Sequence of chain 1.A:
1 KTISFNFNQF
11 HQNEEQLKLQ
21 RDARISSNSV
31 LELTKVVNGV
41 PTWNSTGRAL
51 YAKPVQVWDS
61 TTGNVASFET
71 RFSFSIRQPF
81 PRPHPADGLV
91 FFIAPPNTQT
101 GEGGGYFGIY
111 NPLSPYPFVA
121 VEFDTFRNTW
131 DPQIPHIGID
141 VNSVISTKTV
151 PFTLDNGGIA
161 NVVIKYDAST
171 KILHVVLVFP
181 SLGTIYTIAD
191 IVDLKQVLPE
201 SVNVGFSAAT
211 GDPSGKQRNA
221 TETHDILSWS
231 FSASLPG

Binding-site contacts:
Ligand atom C5 contacts residue ASP212 of chain 1.A at 4.4 Å.
Ligand atom C2 contacts residue ASP212 of chain 1.A at 4.1 Å.
Ligand atom O4 contacts residue GLY104 of chain 1.A at 4.0 Å.
Ligand atom C5 contacts residue PHE126 of chain 1.A at 3.7 Å (hydrophobic).
Ligand atom O6 contacts residue GLY215 of chain 1.A at 3.7 Å.
Ligand atom C3 contacts residue ASN128 of chain 1.A at 3.8 Å.
Ligand atom O4 contacts residue ASP212 of chain 1.A at 3.0 Å (salt-bridge).
Ligand atom O3 contacts residue GLY104 of chain 1.A at 3.6 Å.
Ligand atom C6 contacts residue GLY215 of chain 1.A at 4.4 Å.
Ligand atom O6 contacts residue GLN217 of chain 1.A at 4.4 Å.
Ligand atom C3 contacts residue PHE126 of chain 1.A at 3.4 Å (hydrophobic).
Ligand atom O5 contacts residue ASP212 of chain 1.A at 4.0 Å.
Ligand atom C3 contacts residue ASP87 of chain 1.A at 3.5 Å.
Ligand atom C4 contacts residue PHE126 of chain 1.A at 3.5 Å (hydrophobic).
Ligand atom O2 contacts residue ASN128 of chain 1.A at 3.5 Å (h-bond).
Ligand atom C1 contacts residue SER214 of chain 1.A at 4.3 Å.
Ligand atom O5 contacts residue GLY215 of chain 1.A at 3.8 Å.
Ligand atom C6 contacts residue ASP212 of chain 1.A at 4.1 Å.
Ligand atom C6 contacts residue GLY211 of chain 1.A at 4.2 Å.
Ligand atom O3 contacts residue PHE126 of chain 1.A at 3.8 Å.
Ligand atom O3 contacts residue ASP87 of chain 1.A at 2.7 Å (salt-bridge).
Ligand atom O6 contacts residue ALA220 of chain 1.A at 4.0 Å.
Ligand atom C6 contacts residue ALA220 of chain 1.A at 4.0 Å (hydrophobic).
Ligand atom C1 contacts residue ASP212 of chain 1.A at 4.2 Å.
Ligand atom O4 contacts residue GLY211 of chain 1.A at 3.6 Å.
Ligand atom O4 contacts residue ASP87 of chain 1.A at 2.9 Å (salt-bridge).
Ligand atom C3 contacts residue GLY105 of chain 1.A at 4.1 Å.
Ligand atom C6 contacts residue PHE126 of chain 1.A at 4.3 Å (hydrophobic).
Ligand atom C4 contacts residue ASP212 of chain 1.A at 4.3 Å.
Ligand atom O3 contacts residue ASN128 of chain 1.A at 3.2 Å (h-bond).
Ligand atom C4 contacts residue ASP87 of chain 1.A at 3.3 Å.
Ligand atom O6 contacts residue PHE126 of chain 1.A at 4.4 Å.
Ligand atom O3 contacts residue THR129 of chain 1.A at 4.1 Å.
Ligand atom O3 contacts residue GLY105 of chain 1.A at 2.8 Å (h-bond).
Ligand atom C6 contacts residue GLY215 of chain 1.A at 4.2 Å.
Ligand atom C6 contacts residue HIS84 of chain 1.A at 4.1 Å.
Ligand atom O4 contacts residue ALA86 of chain 1.A at 4.3 Å.
Ligand atom O6 contacts residue HIS84 of chain 1.A at 3.2 Å (h-bond).
Ligand atom O6 contacts residue PHE126 of chain 1.A at 4.2 Å.
Ligand atom C2 contacts residue ASN128 of chain 1.A at 4.3 Å.

This small molecule binds to this protein.
Small molecule (SMILES): OC[C@H]1O[C@H](OC[C@H]2O[C@@H](O)[C@H](O)[C@@H](O)[C@@H]2O)[C@H](O)[C@@H](O)[C@H]1O